Binding-site contacts:
Ligand atom O5 contacts residue ASN154 of chain 1.A at 2.3 Å (h-bond).
Ligand atom C2 contacts residue ASN154 of chain 1.A at 2.4 Å.
Ligand atom N2 contacts residue ASN154 of chain 1.A at 2.9 Å (h-bond).
Ligand atom C8 contacts residue ASN154 of chain 1.A at 3.7 Å.
Ligand atom C5 contacts residue ASN154 of chain 1.A at 3.6 Å.
Ligand atom C3 contacts residue ASN154 of chain 1.A at 3.8 Å.
Ligand atom C1 contacts residue ASN154 of chain 1.A at 1.4 Å.
Ligand atom C7 contacts residue ASN154 of chain 1.A at 3.4 Å.
Ligand atom C1 contacts residue HIS104 of chain 1.B at 3.7 Å.
Ligand atom O5 contacts residue HIS104 of chain 1.B at 3.1 Å.
Ligand atom C4 contacts residue ASN154 of chain 1.A at 4.2 Å.
Ligand atom C8 contacts residue HIS104 of chain 1.B at 4.5 Å.
Ligand atom C6 contacts residue HIS104 of chain 1.B at 3.5 Å.
Ligand atom C5 contacts residue HIS104 of chain 1.B at 3.2 Å.
Ligand atom C4 contacts residue HIS104 of chain 1.B at 4.5 Å.
Ligand atom O7 contacts residue ASN154 of chain 1.A at 3.4 Å (h-bond).
Ligand atom C6 contacts residue VAL250 of chain 1.B at 4.3 Å (hydrophobic).

This protein binds this small molecule.
Small molecule (SMILES): CC(=O)N[C@H]1[C@H](O[C@H]2[C@H](O)[C@@H](NC(C)=O)CO[C@@H]2CO[C@@H]2O[C@@H](C)[C@@H](O)[C@@H](O)[C@@H]2O)O[C@H](CO)[C@@H](O)[C@@H]1O

Sequence of chain 1.A:
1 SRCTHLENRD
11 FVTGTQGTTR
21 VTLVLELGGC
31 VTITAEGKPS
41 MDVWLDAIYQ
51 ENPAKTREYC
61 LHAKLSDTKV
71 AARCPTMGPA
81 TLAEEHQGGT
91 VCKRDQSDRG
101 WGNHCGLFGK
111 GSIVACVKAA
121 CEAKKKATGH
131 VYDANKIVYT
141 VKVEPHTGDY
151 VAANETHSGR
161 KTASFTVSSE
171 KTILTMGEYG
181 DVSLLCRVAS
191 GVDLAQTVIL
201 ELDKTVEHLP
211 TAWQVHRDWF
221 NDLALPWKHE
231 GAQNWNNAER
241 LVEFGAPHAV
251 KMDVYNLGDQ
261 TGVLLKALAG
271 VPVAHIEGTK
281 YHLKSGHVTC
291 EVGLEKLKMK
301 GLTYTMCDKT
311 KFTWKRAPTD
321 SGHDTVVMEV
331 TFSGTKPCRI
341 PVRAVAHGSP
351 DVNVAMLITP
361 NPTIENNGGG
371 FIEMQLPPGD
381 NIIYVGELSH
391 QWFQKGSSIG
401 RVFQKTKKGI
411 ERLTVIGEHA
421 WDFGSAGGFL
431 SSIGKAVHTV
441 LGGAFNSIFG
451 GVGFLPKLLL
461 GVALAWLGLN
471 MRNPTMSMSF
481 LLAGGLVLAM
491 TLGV

Sequence of chain 1.B:
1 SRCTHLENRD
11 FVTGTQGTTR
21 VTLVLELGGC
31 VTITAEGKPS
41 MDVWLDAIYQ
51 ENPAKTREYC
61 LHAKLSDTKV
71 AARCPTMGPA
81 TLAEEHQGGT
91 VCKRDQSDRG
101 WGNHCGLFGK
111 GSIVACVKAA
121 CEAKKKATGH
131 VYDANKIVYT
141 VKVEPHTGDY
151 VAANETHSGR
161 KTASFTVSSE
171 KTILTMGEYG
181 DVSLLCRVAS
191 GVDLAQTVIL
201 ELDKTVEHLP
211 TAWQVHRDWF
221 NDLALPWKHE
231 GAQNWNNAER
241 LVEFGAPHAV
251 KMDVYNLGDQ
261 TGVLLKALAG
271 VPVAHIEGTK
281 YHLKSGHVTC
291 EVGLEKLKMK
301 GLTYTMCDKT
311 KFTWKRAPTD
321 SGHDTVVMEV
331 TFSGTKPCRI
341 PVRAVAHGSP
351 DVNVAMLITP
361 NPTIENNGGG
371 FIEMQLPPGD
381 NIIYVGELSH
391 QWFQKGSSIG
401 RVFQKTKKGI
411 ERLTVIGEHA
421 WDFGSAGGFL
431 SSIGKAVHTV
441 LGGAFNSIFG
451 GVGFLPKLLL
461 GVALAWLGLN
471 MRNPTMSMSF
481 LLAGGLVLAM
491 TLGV